This protein binds this small molecule.
Small molecule (SMILES): N#Cc1ccc(COc2cccc(C3CCN(Cc4nc5ccc(C(=O)O)cc5n4C[C@@H]4CCO4)CC3)n2)c(F)c1

Sequence of chain 1.A:
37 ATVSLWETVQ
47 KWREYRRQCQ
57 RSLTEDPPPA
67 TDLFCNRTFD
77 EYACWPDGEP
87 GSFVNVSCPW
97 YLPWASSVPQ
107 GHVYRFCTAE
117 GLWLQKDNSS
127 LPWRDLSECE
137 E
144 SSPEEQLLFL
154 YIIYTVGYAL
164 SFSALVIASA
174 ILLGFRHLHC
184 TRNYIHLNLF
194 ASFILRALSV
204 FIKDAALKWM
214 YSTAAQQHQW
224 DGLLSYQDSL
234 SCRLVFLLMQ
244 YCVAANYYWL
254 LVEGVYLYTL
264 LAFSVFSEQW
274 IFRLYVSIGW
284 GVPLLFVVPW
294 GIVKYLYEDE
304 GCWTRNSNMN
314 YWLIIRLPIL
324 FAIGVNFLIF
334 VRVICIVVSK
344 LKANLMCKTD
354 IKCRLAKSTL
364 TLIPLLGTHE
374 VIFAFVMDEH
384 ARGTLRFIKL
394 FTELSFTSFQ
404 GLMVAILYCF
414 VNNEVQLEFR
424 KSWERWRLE

Binding-site contacts:
Ligand atom N15 contacts residue LYS206 of chain 1.A at 3.3 Å (salt-bridge).
Ligand atom C11 contacts residue PHE394 of chain 1.A at 4.0 Å (hydrophobic).
Ligand atom C37 contacts residue TRP42 of chain 1.A at 3.7 Å (hydrophobic).
Ligand atom C36 contacts residue TRP42 of chain 1.A at 4.0 Å (hydrophobic).
Ligand atom C19 contacts residue PHE239 of chain 1.A at 3.9 Å (hydrophobic).
Ligand atom F01 contacts residue TRP212 of chain 1.A at 3.4 Å.
Ligand atom C34 contacts residue TRP42 of chain 1.A at 4.0 Å (hydrophobic).
Ligand atom C32 contacts residue TRP212 of chain 1.A at 3.9 Å (hydrophobic).
Ligand atom O30 contacts residue GLN230 of chain 1.A at 3.8 Å.
Ligand atom C17 contacts residue LEU393 of chain 1.A at 4.0 Å (hydrophobic).
Ligand atom C39 contacts residue TRP42 of chain 1.A at 3.7 Å (hydrophobic).
Ligand atom C27 contacts residue THR307 of chain 1.A at 3.6 Å.
Ligand atom C39 contacts residue GLN46 of chain 1.A at 3.9 Å.
Ligand atom C33 contacts residue PHE390 of chain 1.A at 3.9 Å (hydrophobic).
Ligand atom N40 contacts residue TRP42 of chain 1.A at 4.0 Å.
Ligand atom C13 contacts residue LEU210 of chain 1.A at 3.7 Å (hydrophobic).
Ligand atom C35 contacts residue SER40 of chain 1.A at 3.5 Å.
Ligand atom C09 contacts residue TRP212 of chain 1.A at 3.8 Å (hydrophobic).
Ligand atom C36 contacts residue LEU41 of chain 1.A at 3.8 Å (hydrophobic).
Ligand atom O30 contacts residue LEU210 of chain 1.A at 3.8 Å.
Ligand atom C28 contacts residue THR307 of chain 1.A at 3.5 Å.
Ligand atom N40 contacts residue GLN230 of chain 1.A at 3.9 Å.
Ligand atom C04 contacts residue TRP212 of chain 1.A at 3.9 Å (hydrophobic).
Ligand atom C34 contacts residue SER40 of chain 1.A at 3.7 Å.
Ligand atom C31 contacts residue TRP42 of chain 1.A at 3.9 Å (hydrophobic).
Ligand atom C28 contacts residue PHE239 of chain 1.A at 3.8 Å (hydrophobic).
Ligand atom N40 contacts residue LEU227 of chain 1.A at 3.7 Å.
Ligand atom O05 contacts residue THR216 of chain 1.A at 3.9 Å.
Ligand atom C33 contacts residue LEU150 of chain 1.A at 3.9 Å (hydrophobic).
Ligand atom C20 contacts residue ARG389 of chain 1.A at 3.2 Å.
Ligand atom O21 contacts residue ARG389 of chain 1.A at 3.0 Å (salt-bridge).
Ligand atom N40 contacts residue VAL45 of chain 1.A at 3.9 Å.
Ligand atom O22 contacts residue ARG389 of chain 1.A at 3.3 Å (salt-bridge).
Ligand atom C38 contacts residue TRP42 of chain 1.A at 3.7 Å (hydrophobic).
Ligand atom N07 contacts residue TRP212 of chain 1.A at 4.0 Å.
Ligand atom C20 contacts residue PHE239 of chain 1.A at 3.8 Å (hydrophobic).
Ligand atom C18 contacts residue LEU393 of chain 1.A at 3.5 Å (hydrophobic).
Ligand atom C35 contacts residue TRP42 of chain 1.A at 3.9 Å (hydrophobic).
Ligand atom N40 contacts residue GLN46 of chain 1.A at 3.2 Å (h-bond).
Ligand atom C29 contacts residue CYS305 of chain 1.A at 3.8 Å (hydrophobic).